Sequence of chain 1.BA:
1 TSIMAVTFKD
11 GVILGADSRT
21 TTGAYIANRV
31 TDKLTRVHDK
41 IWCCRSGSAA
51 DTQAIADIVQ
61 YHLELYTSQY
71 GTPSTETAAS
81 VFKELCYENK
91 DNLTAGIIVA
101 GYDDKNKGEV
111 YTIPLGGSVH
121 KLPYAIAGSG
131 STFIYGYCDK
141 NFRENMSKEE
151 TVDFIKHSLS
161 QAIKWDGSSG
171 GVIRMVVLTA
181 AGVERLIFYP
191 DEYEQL

Sequence of chain 1.V:
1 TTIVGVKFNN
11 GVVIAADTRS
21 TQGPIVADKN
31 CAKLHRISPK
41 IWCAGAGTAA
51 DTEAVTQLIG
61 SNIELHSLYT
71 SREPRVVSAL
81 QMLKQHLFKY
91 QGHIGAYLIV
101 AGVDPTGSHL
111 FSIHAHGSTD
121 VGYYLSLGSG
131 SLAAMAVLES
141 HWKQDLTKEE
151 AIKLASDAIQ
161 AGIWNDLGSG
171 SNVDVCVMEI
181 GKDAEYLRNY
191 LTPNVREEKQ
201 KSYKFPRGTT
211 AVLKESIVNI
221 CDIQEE

The protein below binds the small molecule below.
Small molecule (SMILES): CC(C)C[C@H](NC(=O)[C@H](Cc1ccccc1)NC(=O)c1cnccn1)B(O)O

Binding-site contacts:
Ligand atom C3 contacts residue THR20 of chain 1.BA at 4.0 Å.
Ligand atom C21 contacts residue LYS33 of chain 1.BA at 4.0 Å.
Ligand atom O27 contacts residue GLY47 of chain 1.BA at 3.3 Å (h-bond).
Ligand atom N20 contacts residue THR1 of chain 1.BA at 3.7 Å.
Ligand atom C24 contacts residue THR52 of chain 1.BA at 3.8 Å.
Ligand atom N20 contacts residue GLY47 of chain 1.BA at 3.1 Å (h-bond).
Ligand atom C22 contacts residue THR1 of chain 1.BA at 2.7 Å.
Ligand atom C5 contacts residue HIS114 of chain 1.V at 2.8 Å.
Ligand atom O8 contacts residue SER48 of chain 1.BA at 3.9 Å.
Ligand atom C3 contacts residue THR22 of chain 1.BA at 3.5 Å.
Ligand atom O8 contacts residue ALA49 of chain 1.BA at 2.9 Å (h-bond).
Ligand atom C24 contacts residue ARG45 of chain 1.BA at 3.5 Å.
Ligand atom O28 contacts residue THR1 of chain 1.BA at 2.3 Å (h-bond).
Ligand atom C22 contacts residue LYS33 of chain 1.BA at 3.9 Å.
Ligand atom O8 contacts residue GLY47 of chain 1.BA at 4.0 Å.
Ligand atom C17 contacts residue THR21 of chain 1.BA at 3.9 Å.
Ligand atom C25 contacts residue THR20 of chain 1.BA at 3.8 Å.
Ligand atom C7 contacts residue ALA49 of chain 1.BA at 3.9 Å (hydrophobic).
Ligand atom C18 contacts residue GLY47 of chain 1.BA at 3.8 Å.
Ligand atom C13 contacts residue GLY47 of chain 1.BA at 3.6 Å.
Ligand atom C23 contacts residue GLY47 of chain 1.BA at 3.8 Å.
Ligand atom N1 contacts residue SER118 of chain 1.V at 3.9 Å.
Ligand atom C10 contacts residue GLY47 of chain 1.BA at 3.6 Å.
Ligand atom O27 contacts residue SER46 of chain 1.BA at 3.9 Å.
Ligand atom C10 contacts residue THR21 of chain 1.BA at 4.0 Å.
Ligand atom N9 contacts residue THR21 of chain 1.BA at 3.3 Å (h-bond).
Ligand atom N1 contacts residue ALA49 of chain 1.BA at 3.7 Å.
Ligand atom O19 contacts residue THR21 of chain 1.BA at 3.1 Å (h-bond).
Ligand atom C6 contacts residue HIS114 of chain 1.V at 3.1 Å.
Ligand atom N4 contacts residue THR21 of chain 1.BA at 3.9 Å.
Ligand atom C21 contacts residue THR1 of chain 1.BA at 2.4 Å.
Ligand atom O27 contacts residue THR1 of chain 1.BA at 2.4 Å (h-bond).
Ligand atom N4 contacts residue THR22 of chain 1.BA at 2.7 Å (h-bond).
Ligand atom C3 contacts residue THR21 of chain 1.BA at 3.2 Å.
Ligand atom B26 contacts residue LYS33 of chain 1.BA at 4.0 Å.
Ligand atom C6 contacts residue SER118 of chain 1.V at 3.4 Å.
Ligand atom C5 contacts residue THR22 of chain 1.BA at 3.7 Å.
Ligand atom O19 contacts residue THR20 of chain 1.BA at 3.4 Å.
Ligand atom B26 contacts residue THR1 of chain 1.BA at 1.4 Å.
Ligand atom C11 contacts residue THR21 of chain 1.BA at 3.7 Å.